Sequence of chain 1.F:
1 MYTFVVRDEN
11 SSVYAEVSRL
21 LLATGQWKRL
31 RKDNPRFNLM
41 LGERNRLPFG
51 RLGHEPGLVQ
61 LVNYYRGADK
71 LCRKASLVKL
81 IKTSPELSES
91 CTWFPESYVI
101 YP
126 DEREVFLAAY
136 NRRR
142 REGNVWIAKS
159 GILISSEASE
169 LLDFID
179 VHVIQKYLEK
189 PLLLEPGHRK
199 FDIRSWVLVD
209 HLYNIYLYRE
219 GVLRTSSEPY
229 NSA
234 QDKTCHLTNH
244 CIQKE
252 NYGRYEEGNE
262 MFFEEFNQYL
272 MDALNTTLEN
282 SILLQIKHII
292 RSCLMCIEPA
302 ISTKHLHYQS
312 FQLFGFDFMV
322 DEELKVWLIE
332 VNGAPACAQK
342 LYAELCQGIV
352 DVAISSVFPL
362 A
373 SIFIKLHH

The small molecule below binds the protein below.
Small molecule (SMILES): Nc1ncnc2c1ncn2[C@@H]1O[C@H](CO[P](=O)(O)O[P](=O)(O)CP(=O)(O)O)[C@@H](O)[C@H]1O

Binding-site contacts:
Ligand atom O2A contacts residue LYS74 of chain 1.F at 2.8 Å (salt-bridge).
Ligand atom PG contacts residue GLU331 of chain 1.F at 3.4 Å.
Ligand atom O3' contacts residue ASP200 of chain 1.F at 3.1 Å (salt-bridge).
Ligand atom O1B contacts residue GLU331 of chain 1.F at 2.6 Å (salt-bridge).
Ligand atom N6 contacts residue ILE148 of chain 1.F at 3.6 Å.
Ligand atom O2G contacts residue GLU450 of chain 1.A at 2.9 Å (salt-bridge).
Ligand atom C2 contacts residue LYS198 of chain 1.F at 3.5 Å.
Ligand atom O2B contacts residue ASN242 of chain 1.F at 3.6 Å.
Ligand atom O3G contacts residue GLU450 of chain 1.A at 3.6 Å.
Ligand atom C3B contacts residue GLU331 of chain 1.F at 3.0 Å.
Ligand atom C8 contacts residue LYS150 of chain 1.F at 3.3 Å.
Ligand atom O3G contacts residue GLU331 of chain 1.F at 3.1 Å (salt-bridge).
Ligand atom N6 contacts residue LYS184 of chain 1.F at 2.8 Å (salt-bridge).
Ligand atom O2G contacts residue GLU331 of chain 1.F at 3.6 Å.
Ligand atom C5' contacts residue ASN242 of chain 1.F at 3.1 Å.
Ligand atom N7 contacts residue GLN183 of chain 1.F at 3.6 Å (h-bond).
Ligand atom PB contacts residue GLU331 of chain 1.F at 3.3 Å.
Ligand atom O2G contacts residue ASN333 of chain 1.F at 2.8 Å (h-bond).
Ligand atom O1G contacts residue GLU450 of chain 1.A at 3.4 Å (salt-bridge).
Ligand atom N3 contacts residue LYS198 of chain 1.F at 3.0 Å (salt-bridge).
Ligand atom C8 contacts residue ILE148 of chain 1.F at 3.7 Å (hydrophobic).
Ligand atom O3' contacts residue THR241 of chain 1.F at 3.2 Å (h-bond).
Ligand atom C2 contacts residue LEU186 of chain 1.F at 3.7 Å (hydrophobic).
Ligand atom O2A contacts residue LYS150 of chain 1.F at 3.1 Å (salt-bridge).
Ligand atom O2G contacts residue ASP318 of chain 1.F at 3.3 Å (salt-bridge).
Ligand atom O1B contacts residue MG1 of chain 1.DA at 2.7 Å.
Ligand atom C4' contacts residue ASN242 of chain 1.F at 3.2 Å.
Ligand atom O3A contacts residue LYS74 of chain 1.F at 3.4 Å (salt-bridge).
Ligand atom N6 contacts residue GLN183 of chain 1.F at 2.9 Å (h-bond).
Ligand atom O2' contacts residue THR241 of chain 1.F at 2.9 Å (h-bond).
Ligand atom O3G contacts residue MG1 of chain 1.DA at 2.8 Å.
Ligand atom PG contacts residue ASN333 of chain 1.F at 3.5 Å.
Ligand atom PG contacts residue GLU450 of chain 1.A at 3.6 Å.
Ligand atom N1 contacts residue LEU186 of chain 1.F at 3.2 Å (h-bond).
Ligand atom O3G contacts residue ASN333 of chain 1.F at 3.1 Å (h-bond).
Ligand atom O1B contacts residue LYS74 of chain 1.F at 3.2 Å (salt-bridge).
Ligand atom N7 contacts residue LYS150 of chain 1.F at 2.9 Å (salt-bridge).
Ligand atom C2 contacts residue MET320 of chain 1.F at 3.5 Å (hydrophobic).
Ligand atom PA contacts residue LYS74 of chain 1.F at 3.7 Å.
Ligand atom O2G contacts residue ARG202 of chain 1.F at 3.1 Å (salt-bridge).

Sequence of chain 1.A:
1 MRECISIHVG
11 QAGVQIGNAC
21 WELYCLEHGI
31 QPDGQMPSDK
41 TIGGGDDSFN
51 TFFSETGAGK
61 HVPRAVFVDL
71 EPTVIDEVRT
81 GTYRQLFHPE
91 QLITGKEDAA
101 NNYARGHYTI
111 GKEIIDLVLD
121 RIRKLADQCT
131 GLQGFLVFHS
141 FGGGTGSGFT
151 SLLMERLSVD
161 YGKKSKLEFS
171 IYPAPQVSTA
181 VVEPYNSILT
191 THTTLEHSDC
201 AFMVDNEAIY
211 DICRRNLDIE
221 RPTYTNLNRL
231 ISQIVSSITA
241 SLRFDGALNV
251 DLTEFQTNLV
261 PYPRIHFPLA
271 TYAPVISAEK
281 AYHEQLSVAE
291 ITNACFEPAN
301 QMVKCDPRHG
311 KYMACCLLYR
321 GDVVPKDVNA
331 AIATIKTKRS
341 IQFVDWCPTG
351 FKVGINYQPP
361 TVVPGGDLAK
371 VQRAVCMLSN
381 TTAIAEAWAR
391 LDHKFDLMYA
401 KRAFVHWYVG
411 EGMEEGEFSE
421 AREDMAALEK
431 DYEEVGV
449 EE